Sequence of chain 1.A:
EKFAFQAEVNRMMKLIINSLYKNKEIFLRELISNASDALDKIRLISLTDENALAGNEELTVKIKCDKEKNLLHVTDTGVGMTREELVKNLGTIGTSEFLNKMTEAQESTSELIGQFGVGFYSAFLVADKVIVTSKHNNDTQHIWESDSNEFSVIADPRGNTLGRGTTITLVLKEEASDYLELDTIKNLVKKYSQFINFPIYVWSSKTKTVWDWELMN

Binding-site contacts:
Ligand atom C51 contacts residue PHE135 of chain 1.A at 3.9 Å (hydrophobic).
Ligand atom N1 contacts residue THR181 of chain 1.A at 3.8 Å.
Ligand atom C52 contacts residue VAL133 of chain 1.A at 4.0 Å (hydrophobic).
Ligand atom C52 contacts residue GLY132 of chain 1.A at 3.6 Å.
Ligand atom C6 contacts residue ASN43 of chain 1.A at 4.0 Å.
Ligand atom C8 contacts residue LEU99 of chain 1.A at 4.1 Å (hydrophobic).
Ligand atom N9 contacts residue MET90 of chain 1.A at 3.8 Å.
Ligand atom C52 contacts residue TYR136 of chain 1.A at 3.4 Å (hydrophobic).
Ligand atom C51 contacts residue TYR136 of chain 1.A at 3.9 Å (hydrophobic).
Ligand atom C4 contacts residue MET90 of chain 1.A at 3.5 Å (hydrophobic).
Ligand atom C6 contacts residue ALA47 of chain 1.A at 4.0 Å (hydrophobic).
Ligand atom C5 contacts residue MET90 of chain 1.A at 3.9 Å (hydrophobic).
Ligand atom N6 contacts residue ALA44 of chain 1.A at 4.1 Å.
Ligand atom N7 contacts residue ASN43 of chain 1.A at 3.8 Å.
Ligand atom C5' contacts residue LEU99 of chain 1.A at 4.1 Å (hydrophobic).
Ligand atom C4' contacts residue ASN98 of chain 1.A at 3.8 Å.
Ligand atom C52 contacts residue ASN98 of chain 1.A at 4.0 Å.
Ligand atom O2' contacts residue ASN98 of chain 1.A at 3.3 Å (h-bond).
Ligand atom C1' contacts residue MET90 of chain 1.A at 3.8 Å (hydrophobic).
Ligand atom C2 contacts residue ALA47 of chain 1.A at 3.6 Å (hydrophobic).
Ligand atom C5' contacts residue ASN98 of chain 1.A at 3.9 Å.
Ligand atom N1 contacts residue ALA47 of chain 1.A at 3.1 Å.
Ligand atom O5' contacts residue GLY132 of chain 1.A at 3.8 Å.
Ligand atom N6 contacts residue ASN43 of chain 1.A at 4.0 Å.
Ligand atom C51 contacts residue GLY132 of chain 1.A at 3.8 Å.
Ligand atom N5' contacts residue LEU99 of chain 1.A at 3.8 Å.
Ligand atom C5' contacts residue GLY132 of chain 1.A at 4.0 Å.
Ligand atom C2 contacts residue MET90 of chain 1.A at 4.1 Å (hydrophobic).
Ligand atom N5' contacts residue ASN98 of chain 1.A at 3.0 Å (h-bond).
Ligand atom N1 contacts residue ASP85 of chain 1.A at 3.9 Å.
Ligand atom N6 contacts residue ASP85 of chain 1.A at 2.9 Å (salt-bridge).
Ligand atom O4' contacts residue LEU99 of chain 1.A at 3.4 Å.
Ligand atom C1' contacts residue ASN98 of chain 1.A at 4.1 Å.
Ligand atom O5' contacts residue ASN43 of chain 1.A at 3.8 Å.
Ligand atom O4' contacts residue ASN98 of chain 1.A at 3.6 Å.
Ligand atom C6 contacts residue ASP85 of chain 1.A at 3.8 Å.
Ligand atom O5' contacts residue PHE135 of chain 1.A at 3.5 Å.
Ligand atom N6 contacts residue THR181 of chain 1.A at 4.0 Å.
Ligand atom C51 contacts residue ASN98 of chain 1.A at 4.0 Å.
Ligand atom N3 contacts residue MET90 of chain 1.A at 3.7 Å.

The small molecule below binds the protein below.
Small molecule (SMILES): CCNC(=O)[C@H]1O[C@@H](n2cnc3c(N)ncnc32)[C@H](O)[C@@H]1O